Binding-site contacts:
Ligand atom C1 contacts residue ASN717 of chain 1.A at 1.4 Å.
Ligand atom C7 contacts residue ASN717 of chain 1.A at 3.6 Å.
Ligand atom O4 contacts residue LEU922 of chain 1.A at 4.1 Å.
Ligand atom C5 contacts residue ASN717 of chain 1.A at 3.7 Å.
Ligand atom C4 contacts residue ASN717 of chain 1.A at 4.2 Å.
Ligand atom C5 contacts residue LEU922 of chain 1.A at 4.4 Å (hydrophobic).
Ligand atom O3 contacts residue LEU922 of chain 1.A at 4.4 Å.
Ligand atom C2 contacts residue ASN717 of chain 1.A at 2.4 Å.
Ligand atom O5 contacts residue GLN1071 of chain 1.A at 4.2 Å.
Ligand atom C3 contacts residue ASN717 of chain 1.A at 3.8 Å.
Ligand atom O7 contacts residue GLN1071 of chain 1.A at 4.4 Å.
Ligand atom O7 contacts residue ASN717 of chain 1.A at 4.0 Å.
Ligand atom C4 contacts residue LEU922 of chain 1.A at 4.3 Å (hydrophobic).
Ligand atom N2 contacts residue ASN717 of chain 1.A at 2.9 Å (h-bond).
Ligand atom O5 contacts residue ASN717 of chain 1.A at 2.4 Å (h-bond).
Ligand atom C3 contacts residue LEU922 of chain 1.A at 3.7 Å (hydrophobic).

The protein below binds the small molecule below.
Small molecule (SMILES): CC(=O)N[C@@H]1[C@@H](O)[C@H](O)[C@@H](CO)O[C@H]1O

Sequence of chain 1.A:
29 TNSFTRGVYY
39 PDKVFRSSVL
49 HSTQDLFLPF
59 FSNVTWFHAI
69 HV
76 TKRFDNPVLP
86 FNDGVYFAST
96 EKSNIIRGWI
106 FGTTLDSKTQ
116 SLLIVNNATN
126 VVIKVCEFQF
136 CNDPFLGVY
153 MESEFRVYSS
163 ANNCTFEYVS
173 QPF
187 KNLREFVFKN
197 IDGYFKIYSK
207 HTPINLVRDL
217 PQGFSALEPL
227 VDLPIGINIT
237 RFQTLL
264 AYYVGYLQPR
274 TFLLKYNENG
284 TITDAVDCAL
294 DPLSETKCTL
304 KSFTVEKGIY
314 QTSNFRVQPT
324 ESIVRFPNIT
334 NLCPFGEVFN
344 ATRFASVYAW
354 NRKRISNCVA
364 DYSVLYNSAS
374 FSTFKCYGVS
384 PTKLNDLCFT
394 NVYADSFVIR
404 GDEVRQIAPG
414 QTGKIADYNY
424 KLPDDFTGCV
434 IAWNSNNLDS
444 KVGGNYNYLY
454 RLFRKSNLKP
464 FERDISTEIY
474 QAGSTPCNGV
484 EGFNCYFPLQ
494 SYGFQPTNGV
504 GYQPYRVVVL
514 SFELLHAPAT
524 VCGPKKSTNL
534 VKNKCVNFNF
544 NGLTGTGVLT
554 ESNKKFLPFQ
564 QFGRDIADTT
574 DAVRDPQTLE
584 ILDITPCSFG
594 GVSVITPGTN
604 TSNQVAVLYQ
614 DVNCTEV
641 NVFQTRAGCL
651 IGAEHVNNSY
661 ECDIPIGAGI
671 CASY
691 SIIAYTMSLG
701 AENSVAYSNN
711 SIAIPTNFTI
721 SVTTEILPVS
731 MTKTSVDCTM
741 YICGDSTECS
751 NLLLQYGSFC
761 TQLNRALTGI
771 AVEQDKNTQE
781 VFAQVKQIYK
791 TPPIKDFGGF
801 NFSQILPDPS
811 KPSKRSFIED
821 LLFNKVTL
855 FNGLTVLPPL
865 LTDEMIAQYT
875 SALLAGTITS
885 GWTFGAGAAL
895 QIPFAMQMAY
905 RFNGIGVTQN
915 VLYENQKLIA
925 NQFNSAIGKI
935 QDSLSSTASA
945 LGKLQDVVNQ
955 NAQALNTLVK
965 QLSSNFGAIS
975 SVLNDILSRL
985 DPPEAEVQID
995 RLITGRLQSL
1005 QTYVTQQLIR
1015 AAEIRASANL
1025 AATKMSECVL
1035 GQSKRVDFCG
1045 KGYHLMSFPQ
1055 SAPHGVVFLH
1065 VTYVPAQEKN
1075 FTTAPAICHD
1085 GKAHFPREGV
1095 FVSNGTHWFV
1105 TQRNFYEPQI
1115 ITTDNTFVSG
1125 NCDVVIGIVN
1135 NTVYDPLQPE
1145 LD